Sequence of chain 2.A:
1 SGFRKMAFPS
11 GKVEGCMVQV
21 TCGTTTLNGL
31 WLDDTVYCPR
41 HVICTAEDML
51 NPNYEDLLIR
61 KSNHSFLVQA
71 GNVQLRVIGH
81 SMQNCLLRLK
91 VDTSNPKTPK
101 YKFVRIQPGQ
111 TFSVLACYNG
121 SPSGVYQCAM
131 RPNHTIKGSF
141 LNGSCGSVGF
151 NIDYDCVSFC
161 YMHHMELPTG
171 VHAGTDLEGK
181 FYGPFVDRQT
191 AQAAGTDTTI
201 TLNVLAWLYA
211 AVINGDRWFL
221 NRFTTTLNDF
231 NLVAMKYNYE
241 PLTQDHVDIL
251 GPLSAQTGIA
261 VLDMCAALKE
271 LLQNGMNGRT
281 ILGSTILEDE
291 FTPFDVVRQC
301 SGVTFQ

A small-molecule ligand and the protein it binds are described below.
Small molecule (SMILES): O=C(Cn1nnc2ccccc21)N(Cc1ccsc1)c1ccc(-c2cccnc2)cc1

Sequence of chain 1.A:
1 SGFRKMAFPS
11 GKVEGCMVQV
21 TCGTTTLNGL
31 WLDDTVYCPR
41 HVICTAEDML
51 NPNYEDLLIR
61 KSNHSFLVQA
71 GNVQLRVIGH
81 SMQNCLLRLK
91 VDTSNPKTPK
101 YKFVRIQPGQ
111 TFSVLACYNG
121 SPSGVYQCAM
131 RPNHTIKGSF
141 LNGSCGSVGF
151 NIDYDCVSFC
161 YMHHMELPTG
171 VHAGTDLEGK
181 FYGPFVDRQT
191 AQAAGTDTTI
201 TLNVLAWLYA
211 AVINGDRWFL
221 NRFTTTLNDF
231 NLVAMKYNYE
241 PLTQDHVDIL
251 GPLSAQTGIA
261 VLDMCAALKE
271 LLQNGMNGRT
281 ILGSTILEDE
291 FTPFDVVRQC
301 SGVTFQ

Binding-site contacts:
Ligand atom C27 contacts residue ALA46 of chain 2.A at 3.4 Å (hydrophobic).
Ligand atom C08 contacts residue PHE140 of chain 2.A at 3.7 Å (hydrophobic).
Ligand atom N28 contacts residue THR45 of chain 2.A at 3.7 Å.
Ligand atom C19 contacts residue GLN189 of chain 2.A at 3.0 Å.
Ligand atom C18 contacts residue VAL186 of chain 2.A at 3.6 Å (hydrophobic).
Ligand atom C10 contacts residue GLU166 of chain 2.A at 3.7 Å.
Ligand atom N12 contacts residue GLU166 of chain 2.A at 3.6 Å (salt-bridge).
Ligand atom S17 contacts residue MET165 of chain 2.A at 3.7 Å.
Ligand atom C18 contacts residue ARG188 of chain 2.A at 3.5 Å.
Ligand atom N28 contacts residue ALA46 of chain 2.A at 3.8 Å.
Ligand atom C08 contacts residue LEU141 of chain 2.A at 3.6 Å (hydrophobic).
Ligand atom C09 contacts residue GLU166 of chain 2.A at 3.4 Å.
Ligand atom N12 contacts residue HIS163 of chain 2.A at 3.4 Å (h-bond).
Ligand atom C18 contacts residue ASP187 of chain 2.A at 3.5 Å.
Ligand atom S17 contacts residue ASP187 of chain 2.A at 3.5 Å.
Ligand atom C14 contacts residue GLN189 of chain 2.A at 3.5 Å.
Ligand atom C19 contacts residue GOL1 of chain 2.C at 3.6 Å.
Ligand atom C16 contacts residue MET165 of chain 2.A at 3.4 Å (hydrophobic).
Ligand atom O01 contacts residue MET165 of chain 2.A at 3.4 Å.
Ligand atom N28 contacts residue CYS44 of chain 2.A at 3.2 Å (h-bond).
Ligand atom C26 contacts residue ALA46 of chain 2.A at 3.8 Å (hydrophobic).
Ligand atom C08 contacts residue ASN142 of chain 2.A at 3.5 Å.
Ligand atom C07 contacts residue ASN142 of chain 2.A at 3.6 Å.
Ligand atom O01 contacts residue GLU166 of chain 2.A at 2.9 Å (salt-bridge).
Ligand atom C18 contacts residue MET165 of chain 2.A at 3.8 Å (hydrophobic).
Ligand atom C16 contacts residue HIS164 of chain 2.A at 3.4 Å.
Ligand atom C09 contacts residue LEU141 of chain 2.A at 3.6 Å (hydrophobic).
Ligand atom C15 contacts residue MET165 of chain 2.A at 3.8 Å (hydrophobic).
Ligand atom C09 contacts residue PHE140 of chain 2.A at 3.4 Å (hydrophobic).
Ligand atom N11 contacts residue GLU166 of chain 2.A at 3.7 Å.
Ligand atom C27 contacts residue THR45 of chain 2.A at 3.7 Å.
Ligand atom C27 contacts residue THR25 of chain 2.A at 3.8 Å.
Ligand atom C29 contacts residue MET49 of chain 2.A at 3.7 Å (hydrophobic).
Ligand atom C31 contacts residue HIS41 of chain 2.A at 3.8 Å.
Ligand atom N28 contacts residue THR25 of chain 2.A at 3.8 Å.
Ligand atom N11 contacts residue HIS163 of chain 2.A at 2.9 Å (h-bond).
Ligand atom N12 contacts residue CYS145 of chain 2.A at 3.4 Å (h-bond).
Ligand atom C08 contacts residue GLU166 of chain 2.A at 3.6 Å.
Ligand atom N12 contacts residue MET165 of chain 2.A at 3.6 Å.
Ligand atom C15 contacts residue GLN189 of chain 2.A at 3.4 Å.